Sequence of chain 1.D:
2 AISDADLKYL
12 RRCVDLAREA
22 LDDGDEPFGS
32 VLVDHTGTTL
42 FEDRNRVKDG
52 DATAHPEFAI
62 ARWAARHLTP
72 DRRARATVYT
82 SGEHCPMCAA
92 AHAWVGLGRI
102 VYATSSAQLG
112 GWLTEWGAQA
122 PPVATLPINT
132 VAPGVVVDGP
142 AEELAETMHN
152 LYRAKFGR

Binding-site contacts:
Ligand atom N4 contacts residue PHE29 of chain 1.C at 3.5 Å.
Ligand atom C9 contacts residue CYS86 of chain 1.C at 3.4 Å (hydrophobic).
Ligand atom N12 contacts residue GLU27 of chain 1.C at 2.9 Å (salt-bridge).
Ligand atom C6 contacts residue CYS86 of chain 1.C at 3.9 Å (hydrophobic).
Ligand atom C7 contacts residue TRP95 of chain 1.D at 3.9 Å (hydrophobic).
Ligand atom N3 contacts residue TRP95 of chain 1.D at 3.5 Å.
Ligand atom C14 contacts residue SER107 of chain 1.C at 3.5 Å.
Ligand atom C14 contacts residue CYS86 of chain 1.C at 3.7 Å (hydrophobic).
Ligand atom C9 contacts residue GLU84 of chain 1.C at 3.2 Å.
Ligand atom C5 contacts residue GLU84 of chain 1.C at 3.4 Å.
Ligand atom C8 contacts residue PHE29 of chain 1.C at 3.4 Å (hydrophobic).
Ligand atom N3 contacts residue PHE29 of chain 1.C at 3.4 Å.
Ligand atom N12 contacts residue ASN46 of chain 1.C at 3.9 Å.
Ligand atom N11 contacts residue PHE29 of chain 1.C at 3.4 Å.
Ligand atom N12 contacts residue PHE29 of chain 1.C at 3.5 Å.
Ligand atom N12 contacts residue GOL1 of chain 1.T at 3.0 Å.
Ligand atom N3 contacts residue GOL1 of chain 1.T at 2.8 Å (h-bond).
Ligand atom N13 contacts residue ASN46 of chain 1.C at 3.0 Å (h-bond).
Ligand atom C5 contacts residue CYS86 of chain 1.C at 3.5 Å (hydrophobic).
Ligand atom C9 contacts residue HIS85 of chain 1.C at 3.8 Å.
Ligand atom C6 contacts residue TRP95 of chain 1.D at 3.6 Å (hydrophobic).
Ligand atom N4 contacts residue HIS56 of chain 1.C at 3.6 Å.
Ligand atom C8 contacts residue HIS56 of chain 1.C at 3.4 Å.
Ligand atom C9 contacts residue SER107 of chain 1.C at 3.3 Å.
Ligand atom C7 contacts residue GOL1 of chain 1.T at 3.6 Å.
Ligand atom C2 contacts residue GOL1 of chain 1.T at 3.8 Å.
Ligand atom N13 contacts residue GLU58 of chain 1.C at 3.7 Å.
Ligand atom C7 contacts residue HIS56 of chain 1.C at 3.8 Å.
Ligand atom N12 contacts residue TRP95 of chain 1.D at 3.9 Å.
Ligand atom N11 contacts residue HIS56 of chain 1.C at 3.3 Å (h-bond).
Ligand atom N11 contacts residue ASN46 of chain 1.C at 3.0 Å (h-bond).
Ligand atom C1 contacts residue GOL1 of chain 1.T at 3.7 Å.
Ligand atom C1 contacts residue PHE29 of chain 1.C at 3.5 Å (hydrophobic).
Ligand atom N13 contacts residue PHE29 of chain 1.C at 3.4 Å.
Ligand atom N13 contacts residue HIS56 of chain 1.C at 3.4 Å (h-bond).
Ligand atom C6 contacts residue GOL1 of chain 1.T at 3.4 Å.
Ligand atom C7 contacts residue PHE29 of chain 1.C at 3.4 Å (hydrophobic).
Ligand atom C8 contacts residue ASN46 of chain 1.C at 3.8 Å.
Ligand atom C7 contacts residue GLU27 of chain 1.C at 3.9 Å.
Ligand atom C2 contacts residue CYS86 of chain 1.C at 3.7 Å (hydrophobic).

Sequence of chain 1.C:
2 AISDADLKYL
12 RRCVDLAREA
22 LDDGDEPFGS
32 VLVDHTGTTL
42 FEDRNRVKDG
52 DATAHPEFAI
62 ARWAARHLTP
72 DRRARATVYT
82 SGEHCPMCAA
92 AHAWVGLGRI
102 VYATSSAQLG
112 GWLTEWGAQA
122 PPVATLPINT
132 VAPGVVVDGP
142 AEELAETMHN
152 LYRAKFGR

A protein and the small-molecule ligand that binds it are described below.
Small molecule (SMILES): Nc1nc(N)nc(-c2ccccc2)n1